The small molecule below binds the protein below.
Small molecule (SMILES): NCC(=O)O

Sequence of chain 1.C:
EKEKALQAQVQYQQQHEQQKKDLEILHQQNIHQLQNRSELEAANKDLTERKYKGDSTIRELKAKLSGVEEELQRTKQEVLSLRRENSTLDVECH

Binding-site contacts:
Ligand atom CA contacts residue GLN86 of chain 1.C at 3.3 Å.
Ligand atom CA contacts residue ARG93 of chain 1.C at 3.5 Å.
Ligand atom N contacts residue ARG93 of chain 1.C at 3.0 Å (salt-bridge).
Ligand atom O contacts residue GLN86 of chain 1.C at 4.0 Å.
Ligand atom N contacts residue GLN86 of chain 1.C at 2.8 Å (h-bond).
Ligand atom C contacts residue GLN86 of chain 1.C at 3.5 Å.
Ligand atom O contacts residue ARG93 of chain 1.C at 3.0 Å (salt-bridge).
Ligand atom OXT contacts residue GLN86 of chain 1.C at 3.9 Å.
Ligand atom OXT contacts residue ARG93 of chain 1.C at 3.7 Å.
Ligand atom O contacts residue LEU89 of chain 1.C at 3.7 Å.
Ligand atom N contacts residue SER90 of chain 1.C at 3.9 Å.
Ligand atom CA contacts residue SER90 of chain 1.C at 4.5 Å.
Ligand atom N contacts residue LEU89 of chain 1.C at 4.3 Å.
Ligand atom C contacts residue LEU89 of chain 1.C at 4.2 Å (hydrophobic).
Ligand atom C contacts residue ARG93 of chain 1.C at 3.4 Å.
Ligand atom CA contacts residue LEU89 of chain 1.C at 3.6 Å (hydrophobic).